Sequence of chain 1.F:
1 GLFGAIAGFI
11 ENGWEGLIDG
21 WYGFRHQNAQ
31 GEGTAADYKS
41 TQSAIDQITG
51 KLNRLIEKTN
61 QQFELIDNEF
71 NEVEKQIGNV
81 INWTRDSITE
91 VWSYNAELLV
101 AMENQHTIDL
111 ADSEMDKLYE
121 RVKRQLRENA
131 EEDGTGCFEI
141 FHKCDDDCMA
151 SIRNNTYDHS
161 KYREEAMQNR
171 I

This protein binds this small molecule.
Small molecule (SMILES): CC(=O)N[C@@H]1[C@@H](O)[C@H](O)[C@@H](CO)O[C@H]1O

Binding-site contacts:
Ligand atom C8 contacts residue ASN79 of chain 1.F at 4.1 Å.
Ligand atom C8 contacts residue LYS75 of chain 1.F at 4.5 Å.
Ligand atom C2 contacts residue ASN82 of chain 1.F at 2.5 Å.
Ligand atom C1 contacts residue ASN82 of chain 1.F at 1.4 Å.
Ligand atom N2 contacts residue ASN82 of chain 1.F at 3.0 Å (h-bond).
Ligand atom O5 contacts residue ASN82 of chain 1.F at 2.4 Å (h-bond).
Ligand atom C7 contacts residue GLU72 of chain 1.F at 4.1 Å.
Ligand atom C4 contacts residue ASN82 of chain 1.F at 4.2 Å.
Ligand atom C7 contacts residue ASN82 of chain 1.F at 4.0 Å.
Ligand atom C3 contacts residue ASN82 of chain 1.F at 3.8 Å.
Ligand atom O7 contacts residue ASN79 of chain 1.F at 4.3 Å.
Ligand atom C8 contacts residue GLY78 of chain 1.F at 4.0 Å.
Ligand atom O7 contacts residue GLU72 of chain 1.F at 4.3 Å.
Ligand atom C7 contacts residue ASN79 of chain 1.F at 4.2 Å.
Ligand atom C5 contacts residue ASN82 of chain 1.F at 3.7 Å.
Ligand atom C8 contacts residue GLU72 of chain 1.F at 3.7 Å.